Sequence of chain 1.A:
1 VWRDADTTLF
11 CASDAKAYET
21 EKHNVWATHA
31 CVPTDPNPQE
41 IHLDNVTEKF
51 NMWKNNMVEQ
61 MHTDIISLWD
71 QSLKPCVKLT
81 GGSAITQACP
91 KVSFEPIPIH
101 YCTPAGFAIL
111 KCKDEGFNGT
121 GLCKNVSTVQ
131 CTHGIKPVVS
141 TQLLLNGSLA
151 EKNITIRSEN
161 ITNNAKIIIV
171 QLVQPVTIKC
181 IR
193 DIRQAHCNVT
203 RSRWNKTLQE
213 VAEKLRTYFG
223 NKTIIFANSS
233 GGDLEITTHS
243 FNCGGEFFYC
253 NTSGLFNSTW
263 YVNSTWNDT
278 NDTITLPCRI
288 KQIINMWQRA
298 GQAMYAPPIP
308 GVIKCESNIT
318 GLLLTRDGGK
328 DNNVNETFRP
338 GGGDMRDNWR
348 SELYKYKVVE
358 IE

The small molecule below binds the protein below.
Small molecule (SMILES): CC(=O)N[C@@H]1[C@@H](O)[C@H](O)[C@@H](CO)O[C@H]1O

Binding-site contacts:
Ligand atom C8 contacts residue CYS180 of chain 1.A at 4.3 Å (hydrophobic).
Ligand atom O5 contacts residue ASN200 of chain 1.A at 2.4 Å (h-bond).
Ligand atom C3 contacts residue ASN200 of chain 1.A at 3.7 Å.
Ligand atom O5 contacts residue THR280 of chain 1.A at 3.9 Å.
Ligand atom C1 contacts residue HIS198 of chain 1.A at 4.1 Å.
Ligand atom C7 contacts residue ASN200 of chain 1.A at 2.9 Å.
Ligand atom O7 contacts residue LYS179 of chain 1.A at 4.4 Å.
Ligand atom C7 contacts residue HIS198 of chain 1.A at 4.5 Å.
Ligand atom C8 contacts residue LYS179 of chain 1.A at 3.5 Å.
Ligand atom C8 contacts residue ASN200 of chain 1.A at 3.9 Å.
Ligand atom O5 contacts residue THR282 of chain 1.A at 3.9 Å.
Ligand atom C4 contacts residue ASN200 of chain 1.A at 4.2 Å.
Ligand atom C1 contacts residue THR282 of chain 1.A at 4.1 Å.
Ligand atom C5 contacts residue ASN200 of chain 1.A at 3.7 Å.
Ligand atom N2 contacts residue HIS198 of chain 1.A at 3.4 Å (h-bond).
Ligand atom N2 contacts residue ASN200 of chain 1.A at 2.6 Å (h-bond).
Ligand atom C2 contacts residue ASN200 of chain 1.A at 2.3 Å.
Ligand atom C3 contacts residue HIS198 of chain 1.A at 3.9 Å.
Ligand atom C7 contacts residue LYS179 of chain 1.A at 4.4 Å.
Ligand atom C5 contacts residue THR282 of chain 1.A at 4.3 Å.
Ligand atom C8 contacts residue ILE181 of chain 1.A at 3.7 Å (hydrophobic).
Ligand atom O7 contacts residue ASN200 of chain 1.A at 3.1 Å (h-bond).
Ligand atom C2 contacts residue HIS198 of chain 1.A at 4.0 Å.
Ligand atom C1 contacts residue THR280 of chain 1.A at 4.4 Å.
Ligand atom C1 contacts residue ASN200 of chain 1.A at 1.4 Å.